A small-molecule ligand and the protein it binds are described below.
Small molecule (SMILES): CC[C@H](/C=C(/C)[C@@H]1C[C@@H](OC)C[C@H](O)C(C)(C)[C@@]2(O)O[C@@H](C[C@@H](OC)[C@H](O)C(=O)O1)C[C@@H](OC)[C@H]2O)CO

Sequence of chain 5.B:
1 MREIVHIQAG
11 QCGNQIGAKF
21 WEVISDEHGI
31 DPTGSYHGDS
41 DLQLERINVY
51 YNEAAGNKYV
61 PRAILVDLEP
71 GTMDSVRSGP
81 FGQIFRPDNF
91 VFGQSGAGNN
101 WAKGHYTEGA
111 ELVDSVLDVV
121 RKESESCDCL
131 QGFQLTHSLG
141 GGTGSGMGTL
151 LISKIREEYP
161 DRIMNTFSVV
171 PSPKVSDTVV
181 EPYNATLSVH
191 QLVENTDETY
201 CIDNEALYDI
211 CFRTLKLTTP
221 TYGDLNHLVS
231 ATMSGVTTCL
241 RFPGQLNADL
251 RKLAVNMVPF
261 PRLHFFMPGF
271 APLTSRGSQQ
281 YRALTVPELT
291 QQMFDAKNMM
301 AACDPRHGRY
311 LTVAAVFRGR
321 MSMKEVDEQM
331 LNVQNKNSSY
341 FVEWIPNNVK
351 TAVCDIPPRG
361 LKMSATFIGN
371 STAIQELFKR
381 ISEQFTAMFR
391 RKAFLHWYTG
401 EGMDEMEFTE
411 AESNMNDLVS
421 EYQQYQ

Sequence of chain 7.B:
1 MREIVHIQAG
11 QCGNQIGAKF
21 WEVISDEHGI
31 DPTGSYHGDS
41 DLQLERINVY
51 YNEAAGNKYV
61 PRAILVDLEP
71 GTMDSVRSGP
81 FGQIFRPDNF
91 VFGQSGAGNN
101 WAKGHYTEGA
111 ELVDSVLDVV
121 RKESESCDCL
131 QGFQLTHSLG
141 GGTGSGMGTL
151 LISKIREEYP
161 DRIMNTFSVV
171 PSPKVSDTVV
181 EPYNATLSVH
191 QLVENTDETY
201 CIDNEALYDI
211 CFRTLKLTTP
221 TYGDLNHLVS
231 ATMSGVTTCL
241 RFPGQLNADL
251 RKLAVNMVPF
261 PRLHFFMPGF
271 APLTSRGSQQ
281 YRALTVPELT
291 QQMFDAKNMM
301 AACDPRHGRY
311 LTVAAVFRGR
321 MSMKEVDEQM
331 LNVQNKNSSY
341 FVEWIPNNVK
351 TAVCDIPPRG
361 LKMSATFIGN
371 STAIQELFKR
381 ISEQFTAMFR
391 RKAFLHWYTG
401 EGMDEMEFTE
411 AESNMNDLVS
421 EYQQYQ

Binding-site contacts:
Ligand atom O1 contacts residue ASP295 of chain 5.B at 2.7 Å (salt-bridge).
Ligand atom C1 contacts residue ASP295 of chain 5.B at 2.5 Å.
Ligand atom O24 contacts residue PHE294 of chain 5.B at 2.5 Å (h-bond).
Ligand atom C5 contacts residue ASP295 of chain 5.B at 3.0 Å.
Ligand atom O8 contacts residue ASP118 of chain 7.B at 2.9 Å (salt-bridge).
Ligand atom O91 contacts residue ASP295 of chain 5.B at 2.6 Å (salt-bridge).
Ligand atom C24 contacts residue TYR310 of chain 5.B at 3.8 Å (hydrophobic).
Ligand atom C6 contacts residue ASP118 of chain 7.B at 3.6 Å.
Ligand atom C23 contacts residue PHE294 of chain 5.B at 3.5 Å (hydrophobic).
Ligand atom C4 contacts residue ASP295 of chain 5.B at 3.7 Å.
Ligand atom C24 contacts residue PHE294 of chain 5.B at 3.2 Å (hydrophobic).
Ligand atom O2 contacts residue ARG306 of chain 5.B at 3.0 Å (salt-bridge).
Ligand atom C27 contacts residue PHE341 of chain 5.B at 3.5 Å (hydrophobic).
Ligand atom C2 contacts residue ASP295 of chain 5.B at 1.9 Å.
Ligand atom O3 contacts residue ARG306 of chain 5.B at 2.1 Å (salt-bridge).
Ligand atom C16 contacts residue ARG306 of chain 5.B at 2.6 Å.
Ligand atom O24 contacts residue TYR310 of chain 5.B at 3.2 Å (h-bond).
Ligand atom C6 contacts residue ASP295 of chain 5.B at 3.7 Å.
Ligand atom C3 contacts residue ASP295 of chain 5.B at 3.3 Å.
Ligand atom O15 contacts residue ASP295 of chain 5.B at 3.6 Å.
Ligand atom O9 contacts residue ASP295 of chain 5.B at 3.5 Å (salt-bridge).
Ligand atom O7 contacts residue ASP118 of chain 7.B at 3.6 Å.
Ligand atom C7 contacts residue ASP295 of chain 5.B at 3.6 Å.
Ligand atom O1 contacts residue PHE294 of chain 5.B at 3.5 Å (h-bond).
Ligand atom C9 contacts residue ASP295 of chain 5.B at 3.6 Å.
Ligand atom O2 contacts residue ASP295 of chain 5.B at 1.6 Å (salt-bridge).
Ligand atom O1 contacts residue ALA296 of chain 5.B at 3.0 Å (h-bond).
Ligand atom C2 contacts residue ARG306 of chain 5.B at 3.5 Å.
Ligand atom C5 contacts residue LYS297 of chain 5.B at 2.7 Å.
Ligand atom C25 contacts residue ARG306 of chain 5.B at 3.5 Å.
Ligand atom O2 contacts residue LYS297 of chain 5.B at 3.5 Å (salt-bridge).
Ligand atom C7 contacts residue LYS297 of chain 5.B at 3.3 Å.
Ligand atom O2 contacts residue ALA296 of chain 5.B at 3.5 Å (h-bond).
Ligand atom C26 contacts residue PHE294 of chain 5.B at 3.8 Å (hydrophobic).
Ligand atom C26 contacts residue TYR310 of chain 5.B at 3.8 Å (hydrophobic).
Ligand atom C6 contacts residue LYS297 of chain 5.B at 2.4 Å.
Ligand atom C17 contacts residue LYS122 of chain 7.B at 3.6 Å.
Ligand atom C4 contacts residue LYS297 of chain 5.B at 2.9 Å.
Ligand atom C4 contacts residue ARG306 of chain 5.B at 3.2 Å.
Ligand atom C3 contacts residue ARG306 of chain 5.B at 3.0 Å.